Binding-site contacts:
Ligand atom O6 contacts residue THR181 of chain 1.D at 3.1 Å (h-bond).
Ligand atom C1 contacts residue ASN305 of chain 1.D at 3.8 Å.
Ligand atom O5 contacts residue ASN179 of chain 1.D at 2.4 Å (h-bond).
Ligand atom N2 contacts residue ASN179 of chain 1.D at 2.9 Å (h-bond).
Ligand atom C5 contacts residue ASN305 of chain 1.D at 3.9 Å.
Ligand atom C1 contacts residue ASN179 of chain 1.D at 1.4 Å.
Ligand atom O5 contacts residue ASN305 of chain 1.D at 3.6 Å.
Ligand atom C5 contacts residue THR181 of chain 1.D at 3.9 Å.
Ligand atom C3 contacts residue ASN179 of chain 1.D at 3.8 Å.
Ligand atom O7 contacts residue ASN179 of chain 1.D at 2.9 Å (h-bond).
Ligand atom C7 contacts residue ASN179 of chain 1.D at 3.1 Å.
Ligand atom C2 contacts residue ASN179 of chain 1.D at 2.4 Å.
Ligand atom C6 contacts residue THR181 of chain 1.D at 3.3 Å.
Ligand atom C6 contacts residue ASN305 of chain 1.D at 4.4 Å.
Ligand atom O5 contacts residue GLU200 of chain 1.D at 4.0 Å.
Ligand atom C2 contacts residue GLU200 of chain 1.D at 4.4 Å.
Ligand atom C4 contacts residue ASN179 of chain 1.D at 4.2 Å.
Ligand atom C5 contacts residue ASN179 of chain 1.D at 3.7 Å.
Ligand atom O5 contacts residue THR181 of chain 1.D at 3.4 Å (h-bond).
Ligand atom C8 contacts residue ASN179 of chain 1.D at 4.3 Å.
Ligand atom C1 contacts residue GLU200 of chain 1.D at 4.1 Å.
Ligand atom C1 contacts residue THR181 of chain 1.D at 4.5 Å.
Ligand atom O6 contacts residue GLU200 of chain 1.D at 3.5 Å (salt-bridge).
Ligand atom O7 contacts residue GLU200 of chain 1.D at 3.9 Å.

Sequence of chain 1.D:
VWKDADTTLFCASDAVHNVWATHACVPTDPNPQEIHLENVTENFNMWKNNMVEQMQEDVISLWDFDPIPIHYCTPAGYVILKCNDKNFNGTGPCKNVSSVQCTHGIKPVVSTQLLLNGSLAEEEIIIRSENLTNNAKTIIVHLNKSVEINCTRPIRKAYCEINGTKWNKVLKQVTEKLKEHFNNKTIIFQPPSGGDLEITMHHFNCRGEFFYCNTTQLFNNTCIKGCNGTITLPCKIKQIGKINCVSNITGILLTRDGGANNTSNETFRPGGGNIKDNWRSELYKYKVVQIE

This small molecule binds to this protein.
Small molecule (SMILES): CC(=O)N[C@@H]1[C@@H](O)[C@H](O)[C@@H](CO)O[C@H]1O